Sequence of chain 1.A:
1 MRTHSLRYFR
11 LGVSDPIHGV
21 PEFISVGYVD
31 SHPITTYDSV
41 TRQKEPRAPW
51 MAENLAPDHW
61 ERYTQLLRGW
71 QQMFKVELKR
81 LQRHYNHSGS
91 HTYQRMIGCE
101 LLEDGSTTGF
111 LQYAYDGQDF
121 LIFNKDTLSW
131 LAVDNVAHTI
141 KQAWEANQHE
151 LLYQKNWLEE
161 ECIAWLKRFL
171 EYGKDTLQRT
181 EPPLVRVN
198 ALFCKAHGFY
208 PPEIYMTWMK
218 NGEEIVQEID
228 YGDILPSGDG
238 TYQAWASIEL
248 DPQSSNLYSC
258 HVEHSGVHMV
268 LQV

A small-molecule ligand and the protein it binds are described below.
Small molecule (SMILES): O=Cc1cccc(C(=O)O)c1O

Sequence of chain 1.B:
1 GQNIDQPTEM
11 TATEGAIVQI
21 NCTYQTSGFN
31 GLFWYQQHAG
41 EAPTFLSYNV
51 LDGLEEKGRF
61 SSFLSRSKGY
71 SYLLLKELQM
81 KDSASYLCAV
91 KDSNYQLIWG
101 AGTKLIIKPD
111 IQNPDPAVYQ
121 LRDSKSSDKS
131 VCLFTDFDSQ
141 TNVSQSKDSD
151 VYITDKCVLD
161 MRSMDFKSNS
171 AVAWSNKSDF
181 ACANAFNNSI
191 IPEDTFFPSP

Binding-site contacts:
Ligand atom C7 contacts residue LEU67 of chain 1.A at 3.7 Å (hydrophobic).
Ligand atom O2 contacts residue SER25 of chain 1.A at 3.2 Å (h-bond).
Ligand atom C6 contacts residue TYR8 of chain 1.A at 3.5 Å (hydrophobic).
Ligand atom O2 contacts residue LEU67 of chain 1.A at 3.8 Å.
Ligand atom C2 contacts residue TYR8 of chain 1.A at 3.6 Å (hydrophobic).
Ligand atom C4 contacts residue TYR8 of chain 1.A at 3.5 Å (hydrophobic).
Ligand atom C6 contacts residue LEU67 of chain 1.A at 4.1 Å (hydrophobic).
Ligand atom C contacts residue TYR8 of chain 1.A at 3.5 Å (hydrophobic).
Ligand atom C contacts residue TRP70 of chain 1.A at 4.0 Å (hydrophobic).
Ligand atom C2 contacts residue ACT1 of chain 1.K at 3.8 Å.
Ligand atom C7 contacts residue TYR8 of chain 1.A at 4.1 Å (hydrophobic).
Ligand atom C1 contacts residue TRP70 of chain 1.A at 3.7 Å (hydrophobic).
Ligand atom C contacts residue ACT1 of chain 1.K at 4.1 Å.
Ligand atom O contacts residue ARG95 of chain 1.A at 3.4 Å (salt-bridge).
Ligand atom C5 contacts residue TYR63 of chain 1.A at 4.2 Å (hydrophobic).
Ligand atom O1 contacts residue SER25 of chain 1.A at 3.3 Å (h-bond).
Ligand atom C4 contacts residue TYR63 of chain 1.A at 3.8 Å (hydrophobic).
Ligand atom O contacts residue ARG10 of chain 1.A at 2.9 Å (salt-bridge).
Ligand atom C7 contacts residue LYS44 of chain 1.A at 1.2 Å.
Ligand atom C5 contacts residue LEU67 of chain 1.A at 4.2 Å (hydrophobic).
Ligand atom O1 contacts residue TYR8 of chain 1.A at 3.9 Å.
Ligand atom O1 contacts residue TRP70 of chain 1.A at 4.4 Å.
Ligand atom C6 contacts residue TRP70 of chain 1.A at 3.9 Å (hydrophobic).
Ligand atom C5 contacts residue TRP70 of chain 1.A at 4.3 Å (hydrophobic).
Ligand atom C3 contacts residue TYR8 of chain 1.A at 3.7 Å (hydrophobic).
Ligand atom O contacts residue TYR8 of chain 1.A at 3.7 Å.
Ligand atom C5 contacts residue LYS44 of chain 1.A at 2.5 Å.
Ligand atom C4 contacts residue LYS44 of chain 1.A at 3.5 Å.
Ligand atom C5 contacts residue TYR8 of chain 1.A at 3.5 Å (hydrophobic).
Ligand atom C1 contacts residue TYR8 of chain 1.A at 3.6 Å (hydrophobic).
Ligand atom O contacts residue ACT1 of chain 1.K at 3.0 Å (h-bond).
Ligand atom C2 contacts residue TRP70 of chain 1.A at 4.0 Å (hydrophobic).
Ligand atom O2 contacts residue LYS44 of chain 1.A at 3.1 Å (salt-bridge).
Ligand atom O contacts residue ILE97 of chain 1.A at 3.8 Å.
Ligand atom C3 contacts residue TRP70 of chain 1.A at 4.4 Å (hydrophobic).
Ligand atom C7 contacts residue TYR63 of chain 1.A at 3.7 Å (hydrophobic).
Ligand atom O1 contacts residue ARG10 of chain 1.A at 3.1 Å (salt-bridge).
Ligand atom O2 contacts residue TYR8 of chain 1.A at 3.9 Å.
Ligand atom C contacts residue ARG10 of chain 1.A at 3.4 Å.
Ligand atom C6 contacts residue LYS44 of chain 1.A at 3.2 Å.